Sequence of chain 2.A:
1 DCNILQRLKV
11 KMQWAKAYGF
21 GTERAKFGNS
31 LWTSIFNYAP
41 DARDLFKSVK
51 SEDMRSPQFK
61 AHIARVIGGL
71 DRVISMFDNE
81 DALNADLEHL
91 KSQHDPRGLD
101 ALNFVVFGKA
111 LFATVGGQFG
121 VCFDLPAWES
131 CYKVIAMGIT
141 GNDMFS

Binding-site contacts:
Ligand atom O5 contacts residue GLY62 of chain 2.D at 4.4 Å.
Ligand atom C5 contacts residue ASN58 of chain 2.D at 3.7 Å.
Ligand atom C1 contacts residue ASN58 of chain 2.D at 1.4 Å.
Ligand atom O5 contacts residue SER61 of chain 2.D at 3.9 Å.
Ligand atom C3 contacts residue ASN58 of chain 2.D at 3.8 Å.
Ligand atom O5 contacts residue SER60 of chain 2.D at 3.9 Å.
Ligand atom C6 contacts residue ASN58 of chain 2.D at 4.2 Å.
Ligand atom C1 contacts residue SER60 of chain 2.D at 4.2 Å.
Ligand atom C2 contacts residue ASN58 of chain 2.D at 2.5 Å.
Ligand atom O5 contacts residue ASN58 of chain 2.D at 2.4 Å (h-bond).
Ligand atom C1 contacts residue SER60 of chain 2.D at 4.2 Å.
Ligand atom C4 contacts residue ASN58 of chain 2.D at 4.2 Å.
Ligand atom C7 contacts residue ASN58 of chain 2.D at 3.5 Å.
Ligand atom O5 contacts residue ASP81 of chain 2.A at 4.4 Å.
Ligand atom C6 contacts residue SER60 of chain 2.D at 3.7 Å.
Ligand atom O7 contacts residue ASN58 of chain 2.D at 3.8 Å.
Ligand atom O5 contacts residue SER61 of chain 2.D at 4.4 Å.
Ligand atom C6 contacts residue SER61 of chain 2.D at 3.6 Å.
Ligand atom C2 contacts residue ASP81 of chain 2.A at 3.4 Å.
Ligand atom C5 contacts residue SER60 of chain 2.D at 3.9 Å.
Ligand atom C1 contacts residue ASP81 of chain 2.A at 3.8 Å.
Ligand atom O5 contacts residue SER60 of chain 2.D at 3.9 Å.
Ligand atom O2 contacts residue ASP81 of chain 2.A at 3.5 Å (salt-bridge).
Ligand atom N2 contacts residue ASN58 of chain 2.D at 2.9 Å (h-bond).

The protein below binds the small molecule below.
Small molecule (SMILES): CC(=O)N[C@H]1CO[C@H](CO[C@@H]2O[C@@H](C)[C@@H](O)[C@@H](O)[C@@H]2O)[C@@H](O)[C@@H]1O

Sequence of chain 2.D:
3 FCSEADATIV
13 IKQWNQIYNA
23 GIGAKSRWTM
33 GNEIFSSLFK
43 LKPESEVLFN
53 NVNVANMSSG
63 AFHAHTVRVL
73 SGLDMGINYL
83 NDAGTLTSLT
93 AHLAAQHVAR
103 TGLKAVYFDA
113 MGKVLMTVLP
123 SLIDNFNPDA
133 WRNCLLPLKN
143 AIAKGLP